Sequence of chain 1.A:
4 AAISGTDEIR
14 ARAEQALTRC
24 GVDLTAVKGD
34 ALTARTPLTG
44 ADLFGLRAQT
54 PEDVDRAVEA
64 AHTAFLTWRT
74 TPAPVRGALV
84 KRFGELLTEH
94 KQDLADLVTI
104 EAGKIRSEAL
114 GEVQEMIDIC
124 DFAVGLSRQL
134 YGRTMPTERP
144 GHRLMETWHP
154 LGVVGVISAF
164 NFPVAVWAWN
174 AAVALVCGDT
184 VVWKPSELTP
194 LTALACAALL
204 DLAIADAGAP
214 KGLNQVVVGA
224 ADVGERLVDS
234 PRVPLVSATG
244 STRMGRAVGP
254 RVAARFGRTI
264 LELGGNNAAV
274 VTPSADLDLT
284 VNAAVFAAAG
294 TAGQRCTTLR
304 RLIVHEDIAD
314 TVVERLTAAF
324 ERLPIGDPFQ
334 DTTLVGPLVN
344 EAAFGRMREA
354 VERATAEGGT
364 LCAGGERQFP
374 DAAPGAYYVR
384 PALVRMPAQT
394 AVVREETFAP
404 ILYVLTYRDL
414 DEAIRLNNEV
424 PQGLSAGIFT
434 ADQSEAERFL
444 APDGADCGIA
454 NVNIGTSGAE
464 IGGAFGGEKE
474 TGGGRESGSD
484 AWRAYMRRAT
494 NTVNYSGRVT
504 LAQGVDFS

The protein below binds the small molecule below.
Small molecule (SMILES): O=C(O)c1ccccn1

Binding-site contacts:
Ligand atom C1 contacts residue PHE401 of chain 1.A at 3.5 Å (hydrophobic).
Ligand atom N2 contacts residue GLY243 of chain 1.A at 4.4 Å.
Ligand atom C4 contacts residue ALA162 of chain 1.A at 3.7 Å (hydrophobic).
Ligand atom C5 contacts residue ASN164 of chain 1.A at 4.4 Å.
Ligand atom C3 contacts residue ASN164 of chain 1.A at 4.2 Å.
Ligand atom C6 contacts residue PHE401 of chain 1.A at 3.2 Å (hydrophobic).
Ligand atom C3 contacts residue GLY243 of chain 1.A at 4.3 Å.
Ligand atom C4 contacts residue CYS299 of chain 1.A at 4.1 Å (hydrophobic).
Ligand atom O1 contacts residue PHE401 of chain 1.A at 3.4 Å.
Ligand atom O2 contacts residue SER244 of chain 1.A at 3.4 Å.
Ligand atom C6 contacts residue CYS299 of chain 1.A at 4.5 Å (hydrophobic).
Ligand atom N2 contacts residue PHE401 of chain 1.A at 3.7 Å.
Ligand atom C5 contacts residue SER244 of chain 1.A at 4.2 Å.
Ligand atom C4 contacts residue PHE401 of chain 1.A at 3.7 Å (hydrophobic).
Ligand atom C3 contacts residue SER244 of chain 1.A at 4.3 Å.
Ligand atom O2 contacts residue PHE401 of chain 1.A at 3.6 Å.
Ligand atom C1 contacts residue GLY243 of chain 1.A at 4.2 Å.
Ligand atom C4 contacts residue GLY243 of chain 1.A at 4.0 Å.
Ligand atom C2 contacts residue GLU399 of chain 1.A at 4.3 Å.
Ligand atom N2 contacts residue PHE163 of chain 1.A at 4.5 Å.
Ligand atom C6 contacts residue GLY243 of chain 1.A at 3.8 Å.
Ligand atom C4 contacts residue SER244 of chain 1.A at 4.4 Å.
Ligand atom C4 contacts residue ASN164 of chain 1.A at 3.6 Å.
Ligand atom N2 contacts residue SER244 of chain 1.A at 4.0 Å.
Ligand atom C1 contacts residue SER244 of chain 1.A at 3.7 Å.
Ligand atom C5 contacts residue CYS299 of chain 1.A at 3.5 Å (hydrophobic).
Ligand atom C2 contacts residue SER244 of chain 1.A at 3.4 Å.
Ligand atom O1 contacts residue GLU399 of chain 1.A at 3.0 Å (salt-bridge).
Ligand atom C5 contacts residue PHE401 of chain 1.A at 3.5 Å (hydrophobic).
Ligand atom C2 contacts residue PHE401 of chain 1.A at 3.4 Å (hydrophobic).
Ligand atom C3 contacts residue PHE401 of chain 1.A at 3.8 Å (hydrophobic).
Ligand atom C3 contacts residue PHE163 of chain 1.A at 4.2 Å (hydrophobic).
Ligand atom C3 contacts residue ALA162 of chain 1.A at 3.9 Å (hydrophobic).
Ligand atom C6 contacts residue SER244 of chain 1.A at 3.9 Å.
Ligand atom O1 contacts residue SER244 of chain 1.A at 3.7 Å.
Ligand atom C5 contacts residue GLY243 of chain 1.A at 3.7 Å.